The protein below binds the small molecule below.
Small molecule (SMILES): Nc1ccn([C@H]2C[C@H](O)[C@@H](COP(=O)(O)NP(=O)(O)OP(=O)(O)O)O2)c(=O)n1

Sequence of chain 1.A:
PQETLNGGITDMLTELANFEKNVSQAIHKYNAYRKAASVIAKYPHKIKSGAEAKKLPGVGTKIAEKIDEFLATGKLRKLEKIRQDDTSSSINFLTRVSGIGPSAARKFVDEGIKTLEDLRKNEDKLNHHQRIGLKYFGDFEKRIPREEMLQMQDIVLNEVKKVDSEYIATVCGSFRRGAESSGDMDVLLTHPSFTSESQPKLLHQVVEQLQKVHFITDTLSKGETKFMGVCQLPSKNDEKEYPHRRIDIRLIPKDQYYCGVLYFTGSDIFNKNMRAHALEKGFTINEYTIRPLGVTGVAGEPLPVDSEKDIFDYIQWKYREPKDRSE

Binding-site contacts:
Ligand atom O2B contacts residue ASP186 of chain 1.A at 3.6 Å.
Ligand atom PG contacts residue MG1 of chain 1.E at 3.5 Å.
Ligand atom C4' contacts residue PHE266 of chain 1.A at 3.8 Å (hydrophobic).
Ligand atom O1B contacts residue SER174 of chain 1.A at 3.8 Å.
Ligand atom O3G contacts residue SER174 of chain 1.A at 3.2 Å (h-bond).
Ligand atom O3' contacts residue THR267 of chain 1.A at 3.5 Å (h-bond).
Ligand atom O1G contacts residue ASP184 of chain 1.A at 3.0 Å (salt-bridge).
Ligand atom C2 contacts residue TYR265 of chain 1.A at 3.7 Å (hydrophobic).
Ligand atom O1A contacts residue MG1 of chain 1.F at 2.4 Å.
Ligand atom O1B contacts residue ARG177 of chain 1.A at 3.1 Å (salt-bridge).
Ligand atom O2B contacts residue MG1 of chain 1.E at 2.2 Å.
Ligand atom O2 contacts residue TYR265 of chain 1.A at 3.1 Å (h-bond).
Ligand atom O2 contacts residue ASN273 of chain 1.A at 3.3 Å (h-bond).
Ligand atom O1A contacts residue MG1 of chain 1.E at 2.6 Å.
Ligand atom C2' contacts residue ASP270 of chain 1.A at 3.8 Å.
Ligand atom C5' contacts residue ASP186 of chain 1.A at 3.8 Å.
Ligand atom N4 contacts residue ASP270 of chain 1.A at 3.5 Å (salt-bridge).
Ligand atom PB contacts residue MG1 of chain 1.E at 3.3 Å.
Ligand atom O3B contacts residue MG1 of chain 1.E at 3.7 Å.
Ligand atom O1G contacts residue MG1 of chain 1.E at 2.4 Å.
Ligand atom O3' contacts residue GLY268 of chain 1.A at 3.4 Å.
Ligand atom O2A contacts residue MG1 of chain 1.F at 3.6 Å.
Ligand atom O2B contacts residue SER174 of chain 1.A at 3.3 Å (h-bond).
Ligand atom C2' contacts residue GLY268 of chain 1.A at 3.7 Å.
Ligand atom O1G contacts residue GLY183 of chain 1.A at 3.8 Å.
Ligand atom PA contacts residue MG1 of chain 1.F at 3.4 Å.
Ligand atom O1G contacts residue SER174 of chain 1.A at 3.6 Å (h-bond).
Ligand atom C2' contacts residue TYR265 of chain 1.A at 3.5 Å (hydrophobic).
Ligand atom N3 contacts residue ASP270 of chain 1.A at 3.5 Å (salt-bridge).
Ligand atom O1A contacts residue ASP184 of chain 1.A at 3.0 Å (salt-bridge).
Ligand atom PA contacts residue MG1 of chain 1.E at 3.7 Å.
Ligand atom C4 contacts residue ASP270 of chain 1.A at 3.4 Å.
Ligand atom O3G contacts residue GLY183 of chain 1.A at 3.2 Å (h-bond).
Ligand atom PG contacts residue SER174 of chain 1.A at 3.7 Å.
Ligand atom O1A contacts residue ASP186 of chain 1.A at 2.9 Å (salt-bridge).
Ligand atom O3' contacts residue ARG177 of chain 1.A at 3.8 Å.
Ligand atom C1' contacts residue TYR265 of chain 1.A at 3.5 Å (hydrophobic).
Ligand atom C2' contacts residue ASN273 of chain 1.A at 3.7 Å.
Ligand atom O2B contacts residue GLY173 of chain 1.A at 3.4 Å.
Ligand atom O3B contacts residue SER174 of chain 1.A at 3.6 Å.